Sequence of chain 1.A:
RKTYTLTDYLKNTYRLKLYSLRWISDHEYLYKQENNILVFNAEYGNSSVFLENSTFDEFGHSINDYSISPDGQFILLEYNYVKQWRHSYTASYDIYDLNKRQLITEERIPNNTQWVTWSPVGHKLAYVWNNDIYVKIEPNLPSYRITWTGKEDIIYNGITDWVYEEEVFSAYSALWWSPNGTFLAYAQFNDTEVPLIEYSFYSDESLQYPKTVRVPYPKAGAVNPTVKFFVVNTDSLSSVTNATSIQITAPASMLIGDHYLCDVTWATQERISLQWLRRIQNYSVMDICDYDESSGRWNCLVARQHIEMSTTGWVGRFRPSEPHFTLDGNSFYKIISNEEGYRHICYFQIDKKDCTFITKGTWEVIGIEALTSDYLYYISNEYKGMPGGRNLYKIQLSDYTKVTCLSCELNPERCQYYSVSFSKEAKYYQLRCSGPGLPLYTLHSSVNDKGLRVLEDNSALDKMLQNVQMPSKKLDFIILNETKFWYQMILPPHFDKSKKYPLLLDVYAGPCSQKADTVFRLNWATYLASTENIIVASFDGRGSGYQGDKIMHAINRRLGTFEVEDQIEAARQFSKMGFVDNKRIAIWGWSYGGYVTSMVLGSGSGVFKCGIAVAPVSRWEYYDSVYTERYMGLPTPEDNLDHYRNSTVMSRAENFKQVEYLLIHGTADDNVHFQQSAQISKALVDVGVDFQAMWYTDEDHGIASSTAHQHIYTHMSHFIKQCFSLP

A small-molecule ligand and the protein it binds are described below.
Small molecule (SMILES): CC(=O)N[C@H]1[C@H](O[C@H]2[C@H](O)[C@@H](NC(C)=O)CO[C@@H]2CO)O[C@H](CO)[C@@H](O)[C@@H]1O

Binding-site contacts:
Ligand atom C4 contacts residue ASN117 of chain 1.A at 4.2 Å.
Ligand atom C8 contacts residue ASN117 of chain 1.A at 4.2 Å.
Ligand atom O7 contacts residue ASN117 of chain 1.A at 3.0 Å (h-bond).
Ligand atom C1 contacts residue ASN117 of chain 1.A at 1.5 Å.
Ligand atom C5 contacts residue ASN117 of chain 1.A at 3.7 Å.
Ligand atom C8 contacts residue PRO116 of chain 1.A at 4.2 Å (hydrophobic).
Ligand atom C8 contacts residue ARG114 of chain 1.A at 4.1 Å.
Ligand atom C2 contacts residue ASN117 of chain 1.A at 2.5 Å.
Ligand atom O5 contacts residue ASN117 of chain 1.A at 2.4 Å (h-bond).
Ligand atom C3 contacts residue ASN117 of chain 1.A at 3.9 Å.
Ligand atom O7 contacts residue ARG114 of chain 1.A at 4.5 Å.
Ligand atom O7 contacts residue TYR85 of chain 1.A at 4.5 Å.
Ligand atom C8 contacts residue HIS67 of chain 1.A at 4.1 Å.
Ligand atom C8 contacts residue ILE115 of chain 1.A at 3.9 Å (hydrophobic).
Ligand atom C7 contacts residue ASN117 of chain 1.A at 3.1 Å.
Ligand atom N2 contacts residue ASN117 of chain 1.A at 2.8 Å (h-bond).